Binding-site contacts:
Ligand atom CZ contacts residue LEU223 of chain 1.A at 3.7 Å (hydrophobic).
Ligand atom O contacts residue LYS54 of chain 1.A at 2.8 Å (salt-bridge).
Ligand atom C contacts residue LYS54 of chain 1.A at 3.7 Å.
Ligand atom O contacts residue GLU187 of chain 1.A at 3.6 Å.
Ligand atom O3P contacts residue ARG134 of chain 1.A at 2.8 Å (salt-bridge).
Ligand atom CD1 contacts residue ARG65 of chain 1.A at 3.5 Å.
Ligand atom N contacts residue LEU179 of chain 1.A at 3.5 Å.
Ligand atom CA contacts residue SER50 of chain 1.A at 3.6 Å.
Ligand atom O1P contacts residue ARG61 of chain 1.A at 2.9 Å (salt-bridge).
Ligand atom CG contacts residue ARG65 of chain 1.A at 3.5 Å.
Ligand atom O3P contacts residue TYR135 of chain 1.A at 2.5 Å (h-bond).
Ligand atom CB contacts residue ASN180 of chain 1.A at 3.3 Å.
Ligand atom N contacts residue GLU187 of chain 1.A at 2.6 Å (salt-bridge).
Ligand atom CG contacts residue VAL51 of chain 1.A at 3.4 Å (hydrophobic).
Ligand atom CA contacts residue LEU179 of chain 1.A at 3.6 Å (hydrophobic).
Ligand atom CD contacts residue LEU227 of chain 1.A at 3.6 Å (hydrophobic).
Ligand atom O contacts residue VAL183 of chain 1.A at 3.5 Å.
Ligand atom CD contacts residue VAL51 of chain 1.A at 3.7 Å (hydrophobic).
Ligand atom CB contacts residue ASN180 of chain 1.A at 3.5 Å.
Ligand atom O contacts residue LYS127 of chain 1.A at 3.2 Å (salt-bridge).
Ligand atom O contacts residue LYS54 of chain 1.A at 3.5 Å.
Ligand atom C contacts residue ASN180 of chain 1.A at 3.6 Å.
Ligand atom CE2 contacts residue ARG65 of chain 1.A at 3.6 Å.
Ligand atom CA contacts residue ASN180 of chain 1.A at 3.5 Å.
Ligand atom CD2 contacts residue ARG65 of chain 1.A at 3.4 Å.
Ligand atom CA contacts residue GLU187 of chain 1.A at 3.6 Å.
Ligand atom O contacts residue ASN231 of chain 1.A at 3.0 Å (h-bond).
Ligand atom CB contacts residue ASN47 of chain 1.A at 3.3 Å.
Ligand atom O2P contacts residue ARG134 of chain 1.A at 2.8 Å (salt-bridge).
Ligand atom CE1 contacts residue ARG65 of chain 1.A at 3.6 Å.
Ligand atom CB contacts residue SER50 of chain 1.A at 3.3 Å.
Ligand atom CE2 contacts residue LEU223 of chain 1.A at 3.6 Å (hydrophobic).
Ligand atom CD1 contacts residue LEU179 of chain 1.A at 3.6 Å (hydrophobic).
Ligand atom CD1 contacts residue TRP235 of chain 1.A at 3.6 Å (hydrophobic).
Ligand atom CB contacts residue ARG65 of chain 1.A at 3.5 Å.
Ligand atom N contacts residue ASN180 of chain 1.A at 2.8 Å (h-bond).
Ligand atom CD1 contacts residue GLU187 of chain 1.A at 3.5 Å.
Ligand atom CG contacts residue GLU187 of chain 1.A at 3.5 Å.
Ligand atom CG contacts residue SER50 of chain 1.A at 3.5 Å.
Ligand atom O2P contacts residue ARG61 of chain 1.A at 2.9 Å (salt-bridge).

This small molecule binds to this protein.
Small molecule (SMILES): CC(C)C[C@H](NC(=O)[C@H](CC(=O)O)NC(=O)[C@@H](N)Cc1ccc(O)cc1)C(=O)N[C@@H](COP(=O)(O)O)C(=O)N[C@@H](CC(C)C)C(=O)N1CCC[C@H]1C(=O)N[C@@H](Cc1ccccc1)C(=O)N1CCC[C@H]1CO

Sequence of chain 1.A:
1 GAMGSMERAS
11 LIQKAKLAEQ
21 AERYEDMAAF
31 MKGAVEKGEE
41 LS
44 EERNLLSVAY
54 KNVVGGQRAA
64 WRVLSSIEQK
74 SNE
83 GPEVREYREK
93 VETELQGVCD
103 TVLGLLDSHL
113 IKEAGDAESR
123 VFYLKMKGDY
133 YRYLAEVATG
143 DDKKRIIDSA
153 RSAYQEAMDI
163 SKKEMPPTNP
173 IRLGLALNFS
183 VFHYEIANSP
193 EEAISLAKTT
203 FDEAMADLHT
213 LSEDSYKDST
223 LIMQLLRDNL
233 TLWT